The protein below binds the small molecule below.
Small molecule (SMILES): CC(C)n1c(Nc2ccccc2F)nc2cnc(Oc3c(F)cccc3F)nc21

Sequence of chain 1.A:
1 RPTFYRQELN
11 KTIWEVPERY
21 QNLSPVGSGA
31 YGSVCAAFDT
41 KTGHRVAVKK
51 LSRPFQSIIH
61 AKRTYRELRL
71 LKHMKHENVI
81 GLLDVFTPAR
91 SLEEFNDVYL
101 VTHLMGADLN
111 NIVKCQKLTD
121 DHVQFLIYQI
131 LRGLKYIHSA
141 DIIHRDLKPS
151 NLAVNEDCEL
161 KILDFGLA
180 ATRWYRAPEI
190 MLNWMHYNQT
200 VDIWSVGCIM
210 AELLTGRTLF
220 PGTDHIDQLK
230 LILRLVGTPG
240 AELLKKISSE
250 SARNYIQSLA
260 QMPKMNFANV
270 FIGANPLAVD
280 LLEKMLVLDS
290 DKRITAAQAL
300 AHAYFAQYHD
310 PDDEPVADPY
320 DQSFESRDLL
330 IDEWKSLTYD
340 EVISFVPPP

Binding-site contacts:
Ligand atom C1 contacts residue HIS103 of chain 1.A at 3.3 Å.
Ligand atom C3 contacts residue LEU163 of chain 1.A at 3.7 Å (hydrophobic).
Ligand atom C38 contacts residue LEU71 of chain 1.A at 3.8 Å (hydrophobic).
Ligand atom C13 contacts residue ALA107 of chain 1.A at 3.4 Å (hydrophobic).
Ligand atom C10 contacts residue LEU163 of chain 1.A at 3.5 Å (hydrophobic).
Ligand atom C13 contacts residue GLY106 of chain 1.A at 3.7 Å.
Ligand atom C39 contacts residue THR102 of chain 1.A at 3.4 Å.
Ligand atom C17 contacts residue ALA107 of chain 1.A at 3.6 Å (hydrophobic).
Ligand atom C16 contacts residue ALA107 of chain 1.A at 3.4 Å (hydrophobic).
Ligand atom C26 contacts residue LEU167 of chain 1.A at 3.8 Å (hydrophobic).
Ligand atom C35 contacts residue THR102 of chain 1.A at 3.4 Å.
Ligand atom F19 contacts residue GLY106 of chain 1.A at 3.1 Å.
Ligand atom N11 contacts residue LEU163 of chain 1.A at 3.6 Å.
Ligand atom C25 contacts residue GLY166 of chain 1.A at 3.7 Å.
Ligand atom C17 contacts residue ASP108 of chain 1.A at 3.6 Å.
Ligand atom C3 contacts residue ALA47 of chain 1.A at 3.7 Å (hydrophobic).
Ligand atom N11 contacts residue ALA47 of chain 1.A at 3.6 Å.
Ligand atom C25 contacts residue LEU163 of chain 1.A at 3.7 Å (hydrophobic).
Ligand atom C15 contacts residue GLY106 of chain 1.A at 3.2 Å.
Ligand atom F40 contacts residue VAL34 of chain 1.A at 3.7 Å.
Ligand atom O9 contacts residue ALA107 of chain 1.A at 3.6 Å (h-bond).
Ligand atom N4 contacts residue MET105 of chain 1.A at 3.0 Å (h-bond).
Ligand atom F19 contacts residue ALA107 of chain 1.A at 3.7 Å.
Ligand atom C36 contacts residue THR102 of chain 1.A at 3.6 Å.
Ligand atom F40 contacts residue LYS49 of chain 1.A at 3.5 Å.
Ligand atom C36 contacts residue LYS49 of chain 1.A at 3.6 Å.
Ligand atom C18 contacts residue GLY106 of chain 1.A at 3.4 Å.
Ligand atom F20 contacts residue ALA153 of chain 1.A at 3.5 Å.
Ligand atom C35 contacts residue LEU71 of chain 1.A at 3.8 Å (hydrophobic).
Ligand atom N11 contacts residue THR102 of chain 1.A at 3.2 Å (h-bond).
Ligand atom C15 contacts residue ALA107 of chain 1.A at 3.4 Å (hydrophobic).
Ligand atom C39 contacts residue LEU100 of chain 1.A at 3.6 Å (hydrophobic).
Ligand atom C14 contacts residue LEU167 of chain 1.A at 3.7 Å (hydrophobic).
Ligand atom C39 contacts residue LYS49 of chain 1.A at 3.7 Å.
Ligand atom F40 contacts residue ALA47 of chain 1.A at 3.2 Å.
Ligand atom F20 contacts residue ALA107 of chain 1.A at 3.2 Å.
Ligand atom O9 contacts residue MET105 of chain 1.A at 3.8 Å.
Ligand atom C18 contacts residue VAL26 of chain 1.A at 3.6 Å (hydrophobic).
Ligand atom O9 contacts residue GLY106 of chain 1.A at 3.2 Å (h-bond).
Ligand atom F19 contacts residue LEU104 of chain 1.A at 3.5 Å.